A small-molecule ligand and the protein it binds are described below.
Small molecule (SMILES): CSCCCNCc1c(COP(=O)(O)O)cnc(C)c1O

Binding-site contacts:
Ligand atom OP4 contacts residue THR139 of chain 1.A at 3.6 Å.
Ligand atom C5A contacts residue HIS195 of chain 1.A at 3.6 Å.
Ligand atom P contacts residue SER138 of chain 1.A at 3.6 Å.
Ligand atom CA contacts residue TYR421 of chain 1.B at 3.4 Å (hydrophobic).
Ligand atom C6 contacts residue HIS195 of chain 1.A at 3.5 Å.
Ligand atom CG contacts residue SER432 of chain 1.B at 3.6 Å.
Ligand atom C6 contacts residue ASP336 of chain 1.A at 3.5 Å.
Ligand atom OP1 contacts residue SER432 of chain 1.B at 2.7 Å (h-bond).
Ligand atom N1 contacts residue ASP336 of chain 1.A at 2.6 Å (salt-bridge).
Ligand atom OP2 contacts residue GLY137 of chain 1.A at 3.4 Å.
Ligand atom C5 contacts residue LYS394 of chain 1.A at 3.3 Å.
Ligand atom N contacts residue LYS394 of chain 1.A at 2.3 Å (salt-bridge).
Ligand atom OP3 contacts residue SER138 of chain 1.A at 3.4 Å (h-bond).
Ligand atom C2A contacts residue ASP336 of chain 1.A at 3.4 Å.
Ligand atom C5 contacts residue HIS195 of chain 1.A at 3.3 Å.
Ligand atom C6 contacts residue ASN142 of chain 1.A at 3.6 Å.
Ligand atom OP4 contacts residue SER138 of chain 1.A at 3.6 Å.
Ligand atom OP4 contacts residue LYS394 of chain 1.A at 3.6 Å.
Ligand atom CB contacts residue SER432 of chain 1.B at 3.6 Å.
Ligand atom OP3 contacts residue SER432 of chain 1.B at 3.6 Å (h-bond).
Ligand atom C2 contacts residue THR283 of chain 1.A at 3.7 Å.
Ligand atom O3 contacts residue THR283 of chain 1.A at 3.2 Å (h-bond).
Ligand atom OP3 contacts residue GLY137 of chain 1.A at 3.5 Å.
Ligand atom C2 contacts residue ASP336 of chain 1.A at 3.4 Å.
Ligand atom C4A contacts residue LYS394 of chain 1.A at 1.3 Å.
Ligand atom C2A contacts residue THR283 of chain 1.A at 3.6 Å.
Ligand atom OP2 contacts residue HIS393 of chain 1.A at 2.8 Å (h-bond).
Ligand atom C3 contacts residue LYS394 of chain 1.A at 2.8 Å.
Ligand atom C3 contacts residue THR283 of chain 1.A at 3.6 Å.
Ligand atom CA contacts residue LYS394 of chain 1.A at 3.0 Å.
Ligand atom C4 contacts residue LYS394 of chain 1.A at 2.2 Å.
Ligand atom C2 contacts residue ALA338 of chain 1.A at 3.6 Å (hydrophobic).
Ligand atom OP3 contacts residue THR139 of chain 1.A at 2.8 Å (h-bond).
Ligand atom P contacts residue SER432 of chain 1.B at 3.5 Å.
Ligand atom N1 contacts residue HIS195 of chain 1.A at 3.6 Å.
Ligand atom OP2 contacts residue SER138 of chain 1.A at 3.0 Å (h-bond).
Ligand atom OP2 contacts residue SER391 of chain 1.A at 3.1 Å (h-bond).
Ligand atom CB contacts residue LYS394 of chain 1.A at 3.4 Å.
Ligand atom CB contacts residue TYR421 of chain 1.B at 3.7 Å (hydrophobic).
Ligand atom O3 contacts residue LYS394 of chain 1.A at 2.7 Å (salt-bridge).

Sequence of chain 1.A:
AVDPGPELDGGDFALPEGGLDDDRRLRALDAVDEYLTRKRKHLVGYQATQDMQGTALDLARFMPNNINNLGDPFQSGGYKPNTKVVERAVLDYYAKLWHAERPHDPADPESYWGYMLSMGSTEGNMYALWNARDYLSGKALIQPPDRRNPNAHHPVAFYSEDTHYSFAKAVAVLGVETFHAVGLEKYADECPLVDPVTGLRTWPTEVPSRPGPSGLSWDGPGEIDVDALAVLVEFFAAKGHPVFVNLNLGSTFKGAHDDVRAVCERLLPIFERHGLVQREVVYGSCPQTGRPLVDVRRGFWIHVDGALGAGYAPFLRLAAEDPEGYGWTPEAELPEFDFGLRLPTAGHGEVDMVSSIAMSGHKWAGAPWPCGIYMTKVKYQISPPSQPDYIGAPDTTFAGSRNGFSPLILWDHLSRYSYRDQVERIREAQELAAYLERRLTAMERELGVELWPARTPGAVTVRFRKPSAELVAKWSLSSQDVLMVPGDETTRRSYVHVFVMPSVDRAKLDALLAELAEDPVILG

Sequence of chain 1.B:
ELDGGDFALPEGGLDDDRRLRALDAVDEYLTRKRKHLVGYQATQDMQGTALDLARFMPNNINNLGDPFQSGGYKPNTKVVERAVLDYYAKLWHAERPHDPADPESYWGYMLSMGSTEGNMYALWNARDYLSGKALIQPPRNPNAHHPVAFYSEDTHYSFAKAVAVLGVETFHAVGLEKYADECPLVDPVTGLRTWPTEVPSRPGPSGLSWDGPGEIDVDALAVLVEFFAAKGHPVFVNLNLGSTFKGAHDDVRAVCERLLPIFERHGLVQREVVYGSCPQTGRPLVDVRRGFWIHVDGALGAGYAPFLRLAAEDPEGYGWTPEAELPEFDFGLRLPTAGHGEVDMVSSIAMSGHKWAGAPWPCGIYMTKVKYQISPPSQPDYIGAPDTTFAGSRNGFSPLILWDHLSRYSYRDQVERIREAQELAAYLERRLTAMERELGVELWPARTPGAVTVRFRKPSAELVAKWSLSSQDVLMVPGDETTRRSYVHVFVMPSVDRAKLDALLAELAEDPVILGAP